Sequence of chain 1.L:
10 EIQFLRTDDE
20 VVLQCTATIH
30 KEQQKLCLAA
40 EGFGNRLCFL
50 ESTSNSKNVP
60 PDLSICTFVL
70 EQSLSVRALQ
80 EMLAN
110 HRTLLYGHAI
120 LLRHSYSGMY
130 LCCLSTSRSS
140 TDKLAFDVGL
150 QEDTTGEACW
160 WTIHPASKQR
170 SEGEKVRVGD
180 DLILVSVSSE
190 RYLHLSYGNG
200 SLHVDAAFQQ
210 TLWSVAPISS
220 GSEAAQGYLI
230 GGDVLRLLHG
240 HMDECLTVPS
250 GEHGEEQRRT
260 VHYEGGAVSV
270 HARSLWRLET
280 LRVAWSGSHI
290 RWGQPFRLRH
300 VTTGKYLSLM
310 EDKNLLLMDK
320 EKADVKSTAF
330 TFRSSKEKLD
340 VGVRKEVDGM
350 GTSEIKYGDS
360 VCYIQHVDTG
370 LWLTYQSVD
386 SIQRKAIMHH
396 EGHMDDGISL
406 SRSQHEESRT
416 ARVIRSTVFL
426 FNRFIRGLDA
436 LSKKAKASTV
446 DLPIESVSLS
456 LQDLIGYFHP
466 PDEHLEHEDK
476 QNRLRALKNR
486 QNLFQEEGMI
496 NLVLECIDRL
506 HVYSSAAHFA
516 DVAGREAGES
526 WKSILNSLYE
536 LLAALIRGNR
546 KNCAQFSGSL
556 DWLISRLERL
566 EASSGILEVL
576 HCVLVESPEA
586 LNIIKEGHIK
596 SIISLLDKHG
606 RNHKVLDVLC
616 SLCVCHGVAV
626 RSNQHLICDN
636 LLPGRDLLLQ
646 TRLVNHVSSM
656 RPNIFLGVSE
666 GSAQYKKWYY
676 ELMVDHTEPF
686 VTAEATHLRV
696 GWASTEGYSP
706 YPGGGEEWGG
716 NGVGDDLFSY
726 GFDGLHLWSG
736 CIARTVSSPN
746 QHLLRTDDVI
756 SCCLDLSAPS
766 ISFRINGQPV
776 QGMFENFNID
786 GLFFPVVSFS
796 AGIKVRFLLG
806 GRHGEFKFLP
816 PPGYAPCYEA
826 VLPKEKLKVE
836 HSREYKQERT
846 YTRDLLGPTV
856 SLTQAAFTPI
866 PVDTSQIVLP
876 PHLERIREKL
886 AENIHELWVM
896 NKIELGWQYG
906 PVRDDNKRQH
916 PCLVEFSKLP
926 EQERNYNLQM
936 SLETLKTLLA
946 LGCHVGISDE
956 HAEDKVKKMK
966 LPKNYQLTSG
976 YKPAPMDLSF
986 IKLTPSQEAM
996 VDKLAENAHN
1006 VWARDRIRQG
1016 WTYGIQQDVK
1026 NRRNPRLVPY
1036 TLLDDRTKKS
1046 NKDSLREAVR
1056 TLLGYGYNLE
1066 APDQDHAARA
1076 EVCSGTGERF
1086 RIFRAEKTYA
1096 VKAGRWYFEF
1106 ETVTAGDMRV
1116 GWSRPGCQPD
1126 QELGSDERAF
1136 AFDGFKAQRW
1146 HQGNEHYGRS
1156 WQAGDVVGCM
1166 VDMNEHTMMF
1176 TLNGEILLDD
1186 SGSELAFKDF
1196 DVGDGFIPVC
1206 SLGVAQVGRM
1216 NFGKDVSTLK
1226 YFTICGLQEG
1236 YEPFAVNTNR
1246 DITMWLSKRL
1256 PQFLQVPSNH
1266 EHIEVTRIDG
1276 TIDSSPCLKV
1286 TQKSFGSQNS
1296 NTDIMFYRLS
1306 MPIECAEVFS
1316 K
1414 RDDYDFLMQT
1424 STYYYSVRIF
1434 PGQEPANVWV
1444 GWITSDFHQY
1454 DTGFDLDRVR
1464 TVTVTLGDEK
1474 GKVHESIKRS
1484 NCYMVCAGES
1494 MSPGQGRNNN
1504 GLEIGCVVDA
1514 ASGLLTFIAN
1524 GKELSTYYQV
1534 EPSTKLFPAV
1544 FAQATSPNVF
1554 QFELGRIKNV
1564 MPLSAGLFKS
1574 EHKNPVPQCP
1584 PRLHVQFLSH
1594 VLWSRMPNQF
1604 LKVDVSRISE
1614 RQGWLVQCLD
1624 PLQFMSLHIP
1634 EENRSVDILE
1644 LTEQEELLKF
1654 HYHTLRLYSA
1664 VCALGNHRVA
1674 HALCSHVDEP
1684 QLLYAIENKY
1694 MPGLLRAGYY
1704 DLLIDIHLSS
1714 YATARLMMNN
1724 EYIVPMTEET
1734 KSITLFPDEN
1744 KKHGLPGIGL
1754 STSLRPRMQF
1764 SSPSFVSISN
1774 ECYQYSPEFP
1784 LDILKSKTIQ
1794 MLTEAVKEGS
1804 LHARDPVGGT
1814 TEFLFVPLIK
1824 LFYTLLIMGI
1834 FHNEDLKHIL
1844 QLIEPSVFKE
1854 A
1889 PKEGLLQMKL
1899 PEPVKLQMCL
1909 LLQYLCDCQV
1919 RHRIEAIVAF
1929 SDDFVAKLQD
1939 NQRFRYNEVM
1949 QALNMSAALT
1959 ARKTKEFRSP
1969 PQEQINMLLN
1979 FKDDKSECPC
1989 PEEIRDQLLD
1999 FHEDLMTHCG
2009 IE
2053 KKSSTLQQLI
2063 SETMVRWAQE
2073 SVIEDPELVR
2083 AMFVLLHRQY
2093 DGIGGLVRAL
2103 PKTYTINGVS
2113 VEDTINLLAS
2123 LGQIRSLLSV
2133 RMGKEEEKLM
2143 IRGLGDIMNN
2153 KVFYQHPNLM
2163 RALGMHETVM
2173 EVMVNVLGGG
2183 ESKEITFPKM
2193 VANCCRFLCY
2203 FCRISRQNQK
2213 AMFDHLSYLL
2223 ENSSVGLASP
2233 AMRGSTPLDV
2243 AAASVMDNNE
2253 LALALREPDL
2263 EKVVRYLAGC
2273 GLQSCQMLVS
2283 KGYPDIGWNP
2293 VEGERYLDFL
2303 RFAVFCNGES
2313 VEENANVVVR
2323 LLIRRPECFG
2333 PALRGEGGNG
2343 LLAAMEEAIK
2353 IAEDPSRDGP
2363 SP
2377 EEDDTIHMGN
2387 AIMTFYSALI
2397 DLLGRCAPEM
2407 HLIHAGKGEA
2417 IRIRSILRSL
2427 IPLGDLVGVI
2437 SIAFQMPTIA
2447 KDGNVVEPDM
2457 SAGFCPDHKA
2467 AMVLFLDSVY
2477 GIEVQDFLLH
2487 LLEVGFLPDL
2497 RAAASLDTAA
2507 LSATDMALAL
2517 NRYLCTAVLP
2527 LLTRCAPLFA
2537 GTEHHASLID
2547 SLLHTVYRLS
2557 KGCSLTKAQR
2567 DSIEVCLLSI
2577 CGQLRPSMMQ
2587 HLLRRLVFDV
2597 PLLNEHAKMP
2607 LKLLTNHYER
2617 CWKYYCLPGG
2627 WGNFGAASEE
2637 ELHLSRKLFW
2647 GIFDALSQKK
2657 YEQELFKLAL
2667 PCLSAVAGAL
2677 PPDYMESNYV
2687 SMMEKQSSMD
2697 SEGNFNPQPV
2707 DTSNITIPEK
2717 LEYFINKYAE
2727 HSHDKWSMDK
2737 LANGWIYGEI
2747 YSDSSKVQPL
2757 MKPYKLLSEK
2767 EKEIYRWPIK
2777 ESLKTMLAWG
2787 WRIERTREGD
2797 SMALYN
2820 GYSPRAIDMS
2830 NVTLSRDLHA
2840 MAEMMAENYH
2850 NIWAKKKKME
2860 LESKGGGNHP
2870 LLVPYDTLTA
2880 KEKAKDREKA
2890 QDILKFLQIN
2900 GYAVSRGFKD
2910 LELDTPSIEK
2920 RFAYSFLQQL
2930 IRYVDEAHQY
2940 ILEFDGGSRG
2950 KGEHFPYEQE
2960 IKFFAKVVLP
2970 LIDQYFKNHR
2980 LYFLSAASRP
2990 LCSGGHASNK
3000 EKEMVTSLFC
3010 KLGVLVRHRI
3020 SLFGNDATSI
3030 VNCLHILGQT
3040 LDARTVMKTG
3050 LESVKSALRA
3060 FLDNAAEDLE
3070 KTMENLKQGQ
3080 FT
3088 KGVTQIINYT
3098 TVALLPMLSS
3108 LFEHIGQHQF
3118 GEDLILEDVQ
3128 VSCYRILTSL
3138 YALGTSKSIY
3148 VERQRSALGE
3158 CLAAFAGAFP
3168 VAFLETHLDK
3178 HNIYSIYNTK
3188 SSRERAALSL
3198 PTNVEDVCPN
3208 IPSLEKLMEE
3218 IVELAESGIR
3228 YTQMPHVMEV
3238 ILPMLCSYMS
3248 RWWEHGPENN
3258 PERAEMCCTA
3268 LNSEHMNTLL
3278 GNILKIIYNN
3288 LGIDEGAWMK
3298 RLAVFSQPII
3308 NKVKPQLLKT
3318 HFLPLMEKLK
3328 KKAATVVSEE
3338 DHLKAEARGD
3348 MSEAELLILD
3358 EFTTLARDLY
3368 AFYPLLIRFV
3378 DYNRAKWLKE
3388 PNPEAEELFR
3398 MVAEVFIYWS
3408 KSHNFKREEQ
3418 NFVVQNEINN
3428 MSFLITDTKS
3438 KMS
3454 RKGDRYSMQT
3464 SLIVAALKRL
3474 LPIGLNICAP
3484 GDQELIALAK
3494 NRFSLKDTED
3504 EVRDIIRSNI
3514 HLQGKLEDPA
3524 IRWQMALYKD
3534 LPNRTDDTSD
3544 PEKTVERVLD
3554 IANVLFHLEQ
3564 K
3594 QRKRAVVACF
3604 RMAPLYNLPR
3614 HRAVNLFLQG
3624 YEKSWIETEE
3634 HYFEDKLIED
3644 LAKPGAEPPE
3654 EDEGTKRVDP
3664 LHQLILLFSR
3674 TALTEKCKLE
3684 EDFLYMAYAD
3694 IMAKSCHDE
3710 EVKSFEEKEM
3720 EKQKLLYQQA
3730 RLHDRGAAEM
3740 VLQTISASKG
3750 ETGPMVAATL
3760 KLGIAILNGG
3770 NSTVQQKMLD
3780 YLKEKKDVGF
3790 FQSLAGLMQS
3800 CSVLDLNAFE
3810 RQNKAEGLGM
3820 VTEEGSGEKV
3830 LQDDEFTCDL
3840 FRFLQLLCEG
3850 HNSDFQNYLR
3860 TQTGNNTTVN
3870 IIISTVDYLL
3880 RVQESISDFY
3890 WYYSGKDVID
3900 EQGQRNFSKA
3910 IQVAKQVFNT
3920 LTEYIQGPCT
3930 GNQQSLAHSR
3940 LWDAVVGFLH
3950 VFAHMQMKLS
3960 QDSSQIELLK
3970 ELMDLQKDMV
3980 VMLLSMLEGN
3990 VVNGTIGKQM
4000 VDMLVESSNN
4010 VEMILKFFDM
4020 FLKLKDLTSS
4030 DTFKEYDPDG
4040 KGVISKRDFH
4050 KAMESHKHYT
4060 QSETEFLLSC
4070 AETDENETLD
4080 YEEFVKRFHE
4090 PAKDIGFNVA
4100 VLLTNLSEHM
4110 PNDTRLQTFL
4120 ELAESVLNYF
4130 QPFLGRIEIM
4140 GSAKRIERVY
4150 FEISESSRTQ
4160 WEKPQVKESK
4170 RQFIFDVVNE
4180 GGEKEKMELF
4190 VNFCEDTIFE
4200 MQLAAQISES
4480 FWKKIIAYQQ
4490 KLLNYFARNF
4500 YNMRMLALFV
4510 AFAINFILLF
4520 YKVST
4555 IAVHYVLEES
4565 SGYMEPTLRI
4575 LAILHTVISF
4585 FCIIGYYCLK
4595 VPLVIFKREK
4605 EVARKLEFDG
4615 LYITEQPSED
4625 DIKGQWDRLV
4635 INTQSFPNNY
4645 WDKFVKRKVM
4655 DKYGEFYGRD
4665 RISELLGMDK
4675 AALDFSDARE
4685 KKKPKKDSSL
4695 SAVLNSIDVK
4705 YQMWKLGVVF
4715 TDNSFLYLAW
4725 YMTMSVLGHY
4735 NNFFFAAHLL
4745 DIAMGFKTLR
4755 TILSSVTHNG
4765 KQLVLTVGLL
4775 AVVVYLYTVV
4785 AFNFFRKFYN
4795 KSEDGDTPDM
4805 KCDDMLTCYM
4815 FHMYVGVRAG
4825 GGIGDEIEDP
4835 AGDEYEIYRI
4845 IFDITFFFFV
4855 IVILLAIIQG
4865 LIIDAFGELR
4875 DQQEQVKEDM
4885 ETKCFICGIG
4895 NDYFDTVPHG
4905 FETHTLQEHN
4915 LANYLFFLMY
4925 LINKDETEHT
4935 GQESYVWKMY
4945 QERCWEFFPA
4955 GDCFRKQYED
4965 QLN

The small molecule below binds the protein below.
Small molecule (SMILES): O=c1[nH]c(=O)c2nc[nH]c2[nH]1

Binding-site contacts:
Ligand atom N7 contacts residue ILE4926 of chain 1.L at 3.7 Å.
Ligand atom N9 contacts residue ILE4926 of chain 1.L at 3.9 Å.
Ligand atom N3 contacts residue TYR4944 of chain 1.L at 3.3 Å (h-bond).
Ligand atom C2 contacts residue ILE4926 of chain 1.L at 3.9 Å (hydrophobic).
Ligand atom N9 contacts residue TYR4944 of chain 1.L at 3.1 Å (h-bond).
Ligand atom C6 contacts residue ILE4926 of chain 1.L at 3.7 Å (hydrophobic).
Ligand atom N1 contacts residue ILE4197 of chain 1.L at 4.0 Å.
Ligand atom O2 contacts residue ILE4926 of chain 1.L at 4.5 Å.
Ligand atom O6 contacts residue ILE4926 of chain 1.L at 3.7 Å.
Ligand atom O2 contacts residue PHE4600 of chain 1.L at 4.5 Å.
Ligand atom C4 contacts residue ILE4926 of chain 1.L at 3.6 Å (hydrophobic).
Ligand atom N1 contacts residue ILE4926 of chain 1.L at 4.1 Å.
Ligand atom C4 contacts residue TYR4944 of chain 1.L at 3.5 Å (hydrophobic).
Ligand atom C8 contacts residue TYR4944 of chain 1.L at 4.4 Å (hydrophobic).
Ligand atom N3 contacts residue TRP4645 of chain 1.L at 3.4 Å (h-bond).
Ligand atom N3 contacts residue ILE4926 of chain 1.L at 3.6 Å.
Ligand atom N9 contacts residue TRP4645 of chain 1.L at 3.5 Å.
Ligand atom N9 contacts residue TRP4941 of chain 1.L at 4.2 Å.
Ligand atom C8 contacts residue TRP4645 of chain 1.L at 3.8 Å (hydrophobic).
Ligand atom C4 contacts residue TRP4645 of chain 1.L at 3.5 Å (hydrophobic).
Ligand atom O2 contacts residue ILE4197 of chain 1.L at 3.7 Å.
Ligand atom N7 contacts residue TRP4645 of chain 1.L at 3.7 Å.
Ligand atom C5 contacts residue TRP4645 of chain 1.L at 3.6 Å (hydrophobic).
Ligand atom C6 contacts residue TRP4645 of chain 1.L at 3.5 Å (hydrophobic).
Ligand atom C2 contacts residue ILE4197 of chain 1.L at 4.1 Å (hydrophobic).
Ligand atom N1 contacts residue TRP4645 of chain 1.L at 3.5 Å.
Ligand atom N3 contacts residue GLU4194 of chain 1.L at 4.1 Å.
Ligand atom O6 contacts residue TRP4645 of chain 1.L at 3.6 Å.
Ligand atom C8 contacts residue TRP4941 of chain 1.L at 3.7 Å (hydrophobic).
Ligand atom C5 contacts residue ILE4926 of chain 1.L at 3.7 Å (hydrophobic).
Ligand atom O2 contacts residue GLU4194 of chain 1.L at 3.4 Å (salt-bridge).
Ligand atom O2 contacts residue TRP4645 of chain 1.L at 4.0 Å.
Ligand atom C8 contacts residue ILE4926 of chain 1.L at 4.0 Å (hydrophobic).
Ligand atom C2 contacts residue TRP4645 of chain 1.L at 3.5 Å (hydrophobic).
Ligand atom C2 contacts residue GLU4194 of chain 1.L at 4.5 Å.